A small-molecule ligand and the protein it binds are described below.
Small molecule (SMILES): C=C1C[C@@H]2CC[C@@]34C[C@H]5O[C@H]6[C@@H](O3)[C@H]3O[C@H](CC[C@@H]3O[C@H]6[C@H]5O4)CC(=O)C[C@@H]3[C@@H](OC)[C@@H](C[C@H](O)CN)O[C@H]3C[C@H]3O[C@@H](CC[C@@H]1O2)C[C@@H](C)C3=C

Sequence of chain 1.C:
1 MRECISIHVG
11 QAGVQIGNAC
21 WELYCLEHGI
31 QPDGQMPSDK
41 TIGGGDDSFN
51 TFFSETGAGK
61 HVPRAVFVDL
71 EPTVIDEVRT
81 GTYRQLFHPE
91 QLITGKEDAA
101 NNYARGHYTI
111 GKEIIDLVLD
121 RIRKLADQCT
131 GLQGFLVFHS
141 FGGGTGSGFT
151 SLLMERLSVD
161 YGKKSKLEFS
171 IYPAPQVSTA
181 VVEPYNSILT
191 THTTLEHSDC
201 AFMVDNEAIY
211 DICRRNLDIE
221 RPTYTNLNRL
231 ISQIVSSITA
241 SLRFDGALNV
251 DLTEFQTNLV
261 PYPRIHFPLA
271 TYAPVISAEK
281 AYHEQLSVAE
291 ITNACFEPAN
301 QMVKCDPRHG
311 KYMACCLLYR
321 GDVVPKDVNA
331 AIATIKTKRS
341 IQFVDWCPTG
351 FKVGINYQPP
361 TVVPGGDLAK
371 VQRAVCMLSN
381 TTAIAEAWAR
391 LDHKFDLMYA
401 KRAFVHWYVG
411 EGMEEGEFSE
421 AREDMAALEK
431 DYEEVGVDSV

Sequence of chain 1.B:
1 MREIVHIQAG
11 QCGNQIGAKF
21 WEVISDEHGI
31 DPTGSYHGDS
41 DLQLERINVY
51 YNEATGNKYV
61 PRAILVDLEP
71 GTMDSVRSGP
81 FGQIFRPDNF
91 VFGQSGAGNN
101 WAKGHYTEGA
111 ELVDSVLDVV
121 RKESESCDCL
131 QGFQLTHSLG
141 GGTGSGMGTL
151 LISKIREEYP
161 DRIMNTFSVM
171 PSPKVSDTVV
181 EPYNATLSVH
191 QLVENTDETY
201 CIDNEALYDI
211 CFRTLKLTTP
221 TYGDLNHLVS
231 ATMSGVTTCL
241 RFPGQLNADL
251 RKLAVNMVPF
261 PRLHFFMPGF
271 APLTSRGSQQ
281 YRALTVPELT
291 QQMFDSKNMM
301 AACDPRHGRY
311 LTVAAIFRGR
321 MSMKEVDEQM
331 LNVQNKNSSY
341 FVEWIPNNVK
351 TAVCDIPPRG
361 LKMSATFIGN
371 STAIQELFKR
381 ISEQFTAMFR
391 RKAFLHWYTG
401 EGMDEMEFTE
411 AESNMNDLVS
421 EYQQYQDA

Binding-site contacts:
Ligand atom C11 contacts residue GLN11 of chain 1.B at 3.7 Å.
Ligand atom C33 contacts residue ASN329 of chain 1.C at 3.5 Å.
Ligand atom C37 contacts residue LEU225 of chain 1.B at 3.7 Å (hydrophobic).
Ligand atom C38 contacts residue PRO220 of chain 1.B at 3.7 Å (hydrophobic).
Ligand atom O34 contacts residue VAL353 of chain 1.C at 3.4 Å.
Ligand atom C30 contacts residue VAL175 of chain 1.B at 3.5 Å (hydrophobic).
Ligand atom C08 contacts residue TYR222 of chain 1.B at 3.6 Å (hydrophobic).
Ligand atom C12 contacts residue GLN11 of chain 1.B at 3.5 Å.
Ligand atom C18 contacts residue ALA247 of chain 1.C at 3.4 Å (hydrophobic).
Ligand atom C37 contacts residue PRO220 of chain 1.B at 3.5 Å (hydrophobic).
Ligand atom C40 contacts residue PRO173 of chain 1.B at 3.5 Å (hydrophobic).
Ligand atom C04 contacts residue VAL250 of chain 1.C at 3.7 Å (hydrophobic).
Ligand atom C12 contacts residue GDP1 of chain 1.L at 3.2 Å.
Ligand atom O01 contacts residue SER176 of chain 1.B at 3.2 Å.
Ligand atom C24 contacts residue TYR222 of chain 1.B at 3.6 Å (hydrophobic).
Ligand atom C08 contacts residue SER176 of chain 1.B at 3.5 Å.
Ligand atom C40 contacts residue ASP177 of chain 1.B at 3.7 Å.
Ligand atom C35 contacts residue PHE351 of chain 1.C at 3.7 Å (hydrophobic).
Ligand atom C17 contacts residue ALA247 of chain 1.C at 3.6 Å (hydrophobic).
Ligand atom C13 contacts residue GLN11 of chain 1.B at 3.6 Å.
Ligand atom C37 contacts residue THR221 of chain 1.B at 3.4 Å.
Ligand atom C37 contacts residue TYR222 of chain 1.B at 3.5 Å (hydrophobic).
Ligand atom C35 contacts residue ASN329 of chain 1.C at 3.6 Å.
Ligand atom O10 contacts residue GLU254 of chain 1.C at 3.6 Å.
Ligand atom O01 contacts residue VAL175 of chain 1.B at 3.2 Å (h-bond).
Ligand atom O34 contacts residue PHE351 of chain 1.C at 3.7 Å.
Ligand atom C03 contacts residue ASP177 of chain 1.B at 3.5 Å.
Ligand atom C07 contacts residue SER176 of chain 1.B at 3.4 Å.
Ligand atom O01 contacts residue ASP177 of chain 1.B at 3.2 Å (salt-bridge).
Ligand atom O12 contacts residue GDP1 of chain 1.L at 3.3 Å (h-bond).
Ligand atom O31 contacts residue LYS174 of chain 1.B at 3.5 Å (salt-bridge).
Ligand atom C10 contacts residue 03S1 of chain 1.O at 3.6 Å.
Ligand atom N35 contacts residue PHE351 of chain 1.C at 3.6 Å.
Ligand atom O14 contacts residue TYR222 of chain 1.B at 3.4 Å (h-bond).
Ligand atom C23 contacts residue TYR222 of chain 1.B at 3.7 Å (hydrophobic).
Ligand atom C25 contacts residue PRO220 of chain 1.B at 3.7 Å (hydrophobic).
Ligand atom C24 contacts residue PRO220 of chain 1.B at 3.5 Å (hydrophobic).
Ligand atom C02 contacts residue ASP177 of chain 1.B at 3.7 Å.
Ligand atom C11 contacts residue 03S1 of chain 1.O at 3.6 Å.
Ligand atom C27 contacts residue VAL175 of chain 1.B at 3.5 Å (hydrophobic).